Binding-site contacts:
Ligand atom O contacts residue ASP188 of chain 2.A at 3.2 Å (salt-bridge).
Ligand atom N contacts residue PRO217 of chain 2.A at 4.1 Å.
Ligand atom C15 contacts residue GLY190 of chain 2.A at 3.7 Å.
Ligand atom C7 contacts residue ASP188 of chain 2.A at 3.8 Å.
Ligand atom O4 contacts residue PRO217 of chain 2.A at 4.0 Å.
Ligand atom C7 contacts residue MG1 of chain 2.J at 3.2 Å.
Ligand atom O contacts residue MG1 of chain 2.J at 2.1 Å.
Ligand atom C1 contacts residue MG1 of chain 2.J at 3.0 Å.
Ligand atom C20 contacts residue PRO217 of chain 2.A at 3.9 Å (hydrophobic).
Ligand atom N1 contacts residue MG1 of chain 2.I at 4.1 Å.
Ligand atom F contacts residue GLN218 of chain 2.A at 3.6 Å.
Ligand atom C6 contacts residue ASP188 of chain 2.A at 3.6 Å.
Ligand atom O4 contacts residue MG1 of chain 2.J at 2.0 Å.
Ligand atom O1 contacts residue MG1 of chain 2.I at 1.9 Å.
Ligand atom C1 contacts residue PRO217 of chain 2.A at 4.0 Å (hydrophobic).
Ligand atom C19 contacts residue PRO217 of chain 2.A at 3.7 Å (hydrophobic).
Ligand atom O contacts residue GLU224 of chain 2.A at 3.1 Å (salt-bridge).
Ligand atom C1 contacts residue GLU224 of chain 2.A at 3.9 Å.
Ligand atom O1 contacts residue ASP188 of chain 2.A at 2.8 Å (salt-bridge).
Ligand atom O contacts residue ASP131 of chain 2.A at 3.2 Å (salt-bridge).
Ligand atom CL contacts residue GLU224 of chain 2.A at 3.5 Å.
Ligand atom C6 contacts residue MG1 of chain 2.I at 2.8 Å.
Ligand atom C14 contacts residue GLY190 of chain 2.A at 3.6 Å.
Ligand atom CL contacts residue PRO217 of chain 2.A at 3.5 Å.
Ligand atom O4 contacts residue ASP131 of chain 2.A at 4.1 Å.
Ligand atom C23 contacts residue PRO217 of chain 2.A at 3.6 Å (hydrophobic).
Ligand atom C14 contacts residue ASP188 of chain 2.A at 4.1 Å.
Ligand atom C24 contacts residue PRO217 of chain 2.A at 3.5 Å (hydrophobic).
Ligand atom C7 contacts residue MG1 of chain 2.I at 3.0 Å.
Ligand atom CL contacts residue GLN218 of chain 2.A at 3.7 Å.
Ligand atom C22 contacts residue PRO217 of chain 2.A at 3.8 Å (hydrophobic).
Ligand atom O1 contacts residue ASP131 of chain 2.A at 4.0 Å.
Ligand atom C7 contacts residue GLU224 of chain 2.A at 4.1 Å.
Ligand atom O contacts residue MG1 of chain 2.I at 2.3 Å.
Ligand atom C10 contacts residue TYR215 of chain 2.A at 4.1 Å (hydrophobic).
Ligand atom C contacts residue PRO217 of chain 2.A at 3.9 Å (hydrophobic).
Ligand atom C2 contacts residue MG1 of chain 2.J at 3.5 Å.
Ligand atom C24 contacts residue GLU224 of chain 2.A at 4.0 Å.
Ligand atom O4 contacts residue GLU224 of chain 2.A at 2.9 Å (salt-bridge).
Ligand atom C21 contacts residue PRO217 of chain 2.A at 4.0 Å (hydrophobic).

The small molecule below binds the protein below.
Small molecule (SMILES): C[C@H](O)CN1C(=O)c2c3c(c(O)c(=O)n2[C@@]12CC[C@H]1C[C@H]12)C(=O)N(Cc1ccc(F)c(Cl)c1)CC3

Sequence of chain 2.A:
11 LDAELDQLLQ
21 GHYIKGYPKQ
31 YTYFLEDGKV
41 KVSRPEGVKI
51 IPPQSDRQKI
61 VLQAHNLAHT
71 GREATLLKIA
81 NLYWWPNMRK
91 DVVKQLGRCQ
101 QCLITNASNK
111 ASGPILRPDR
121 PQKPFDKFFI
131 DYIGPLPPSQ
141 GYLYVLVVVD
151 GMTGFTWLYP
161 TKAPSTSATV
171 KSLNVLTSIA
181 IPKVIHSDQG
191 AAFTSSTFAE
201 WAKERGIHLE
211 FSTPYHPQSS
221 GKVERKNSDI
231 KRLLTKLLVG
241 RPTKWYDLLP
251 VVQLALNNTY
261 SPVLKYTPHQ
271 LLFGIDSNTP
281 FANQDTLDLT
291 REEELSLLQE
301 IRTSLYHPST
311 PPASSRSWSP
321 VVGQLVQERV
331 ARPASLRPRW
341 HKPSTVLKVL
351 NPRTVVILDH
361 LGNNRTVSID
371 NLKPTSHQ